The small molecule below binds the protein below.
Small molecule (SMILES): CC(=O)N[C@H]1[C@H](O[C@H]2[C@H](O)[C@@H](NC(C)=O)CO[C@@H]2CO[C@@H]2O[C@@H](C)[C@@H](O)[C@@H](O)[C@@H]2O)O[C@H](CO)[C@@H](O)[C@@H]1O

Binding-site contacts:
Ligand atom C5 contacts residue ASN23 of chain 1.E at 3.9 Å.
Ligand atom C2 contacts residue ASN23 of chain 1.E at 2.5 Å.
Ligand atom O5 contacts residue ASN23 of chain 1.E at 2.3 Å (h-bond).
Ligand atom C8 contacts residue LYS22 of chain 1.E at 4.0 Å.
Ligand atom C4 contacts residue ASN23 of chain 1.E at 4.3 Å.
Ligand atom C1 contacts residue ASN23 of chain 1.E at 1.4 Å.
Ligand atom C3 contacts residue ASN23 of chain 1.E at 3.8 Å.
Ligand atom C6 contacts residue ASN23 of chain 1.E at 3.6 Å.
Ligand atom C7 contacts residue ASN23 of chain 1.E at 4.2 Å.
Ligand atom N2 contacts residue ASN23 of chain 1.E at 2.9 Å (h-bond).
Ligand atom O5 contacts residue ASN23 of chain 1.E at 4.2 Å.
Ligand atom C5 contacts residue ASN23 of chain 1.E at 3.6 Å.

Sequence of chain 1.E:
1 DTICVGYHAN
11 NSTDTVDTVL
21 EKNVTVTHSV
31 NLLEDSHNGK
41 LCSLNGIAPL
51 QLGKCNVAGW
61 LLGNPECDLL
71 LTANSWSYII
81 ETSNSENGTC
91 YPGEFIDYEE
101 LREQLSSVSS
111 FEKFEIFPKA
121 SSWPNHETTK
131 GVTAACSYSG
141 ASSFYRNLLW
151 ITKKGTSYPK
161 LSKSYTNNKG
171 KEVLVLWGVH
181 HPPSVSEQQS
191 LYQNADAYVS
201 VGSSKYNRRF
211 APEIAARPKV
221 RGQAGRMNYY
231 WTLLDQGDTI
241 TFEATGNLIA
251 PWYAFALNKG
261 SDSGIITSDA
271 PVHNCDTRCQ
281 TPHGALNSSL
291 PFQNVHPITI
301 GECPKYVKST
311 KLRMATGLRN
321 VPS